Sequence of chain 1.C:
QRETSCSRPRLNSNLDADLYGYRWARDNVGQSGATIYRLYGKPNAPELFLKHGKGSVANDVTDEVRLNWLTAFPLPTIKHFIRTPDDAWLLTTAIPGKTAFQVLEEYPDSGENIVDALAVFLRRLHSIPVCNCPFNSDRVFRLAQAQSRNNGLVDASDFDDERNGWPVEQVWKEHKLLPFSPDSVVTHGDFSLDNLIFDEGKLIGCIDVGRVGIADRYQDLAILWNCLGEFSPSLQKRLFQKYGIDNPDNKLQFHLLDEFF

This protein binds this small molecule.
Small molecule (SMILES): CC(C)(C)n1nc(-c2cccc3ccccc23)c2c(N)ncnc21

Sequence of chain 1.D:
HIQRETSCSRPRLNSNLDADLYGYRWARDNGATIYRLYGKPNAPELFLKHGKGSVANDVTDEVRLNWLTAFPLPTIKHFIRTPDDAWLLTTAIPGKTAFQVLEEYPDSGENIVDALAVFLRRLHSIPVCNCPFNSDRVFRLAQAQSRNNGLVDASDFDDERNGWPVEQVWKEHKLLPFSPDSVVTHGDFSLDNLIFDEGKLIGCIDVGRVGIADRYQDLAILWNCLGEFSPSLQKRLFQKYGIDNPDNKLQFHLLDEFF

Binding-site contacts:
Ligand atom C6 contacts residue ILE216 of chain 1.D at 4.1 Å (hydrophobic).
Ligand atom CAR contacts residue ILE216 of chain 1.D at 3.8 Å (hydrophobic).
Ligand atom CAA contacts residue ILE41 of chain 1.D at 4.0 Å (hydrophobic).
Ligand atom NAW contacts residue ILE216 of chain 1.D at 4.0 Å.
Ligand atom N1 contacts residue ILE102 of chain 1.D at 2.9 Å (h-bond).
Ligand atom C6 contacts residue ILE102 of chain 1.D at 3.7 Å (hydrophobic).
Ligand atom CAK contacts residue GLN109 of chain 1.D at 3.9 Å.
Ligand atom N3 contacts residue PHE54 of chain 1.D at 3.6 Å.
Ligand atom N1 contacts residue PHE54 of chain 1.D at 4.0 Å.
Ligand atom CAG contacts residue ILE206 of chain 1.D at 4.1 Å (hydrophobic).
Ligand atom CAB contacts residue ILE41 of chain 1.D at 3.9 Å (hydrophobic).
Ligand atom C6 contacts residue PHE54 of chain 1.D at 3.7 Å (hydrophobic).
Ligand atom C4 contacts residue PHE54 of chain 1.D at 3.7 Å (hydrophobic).
Ligand atom CAC contacts residue LYS56 of chain 1.D at 4.1 Å.
Ligand atom C2 contacts residue ILE216 of chain 1.D at 3.8 Å (hydrophobic).
Ligand atom CAF contacts residue ASP32 of chain 1.D at 4.0 Å.
Ligand atom CAA contacts residue PHE54 of chain 1.D at 3.6 Å (hydrophobic).
Ligand atom N1 contacts residue ALA101 of chain 1.D at 3.7 Å.
Ligand atom CAC contacts residue ASP217 of chain 1.D at 3.4 Å.
Ligand atom CAE contacts residue GLN6 of chain 1.C at 3.1 Å.
Ligand atom CAI contacts residue ILE206 of chain 1.D at 3.8 Å (hydrophobic).
Ligand atom C4 contacts residue ILE216 of chain 1.D at 4.1 Å (hydrophobic).
Ligand atom C2 contacts residue ILE102 of chain 1.D at 3.8 Å (hydrophobic).
Ligand atom CAR contacts residue PHE54 of chain 1.D at 4.1 Å (hydrophobic).
Ligand atom NAO contacts residue ILE216 of chain 1.D at 3.9 Å.
Ligand atom C5 contacts residue PHE54 of chain 1.D at 3.6 Å (hydrophobic).
Ligand atom C5 contacts residue ILE216 of chain 1.D at 4.1 Å (hydrophobic).
Ligand atom N3 contacts residue ILE216 of chain 1.D at 3.9 Å.
Ligand atom C2 contacts residue PRO83 of chain 1.D at 3.7 Å (hydrophobic).
Ligand atom CAG contacts residue THR106 of chain 1.D at 4.0 Å.
Ligand atom C2 contacts residue PHE54 of chain 1.D at 3.8 Å (hydrophobic).
Ligand atom CAF contacts residue GLN6 of chain 1.C at 3.2 Å.
Ligand atom C2 contacts residue ALA101 of chain 1.D at 4.0 Å (hydrophobic).
Ligand atom CAL contacts residue PHE54 of chain 1.D at 3.9 Å (hydrophobic).
Ligand atom NAD contacts residue PHE54 of chain 1.D at 4.2 Å.
Ligand atom NAD contacts residue ILE102 of chain 1.D at 2.7 Å (h-bond).
Ligand atom CAG contacts residue GLY104 of chain 1.D at 3.9 Å.
Ligand atom CAJ contacts residue GLN6 of chain 1.C at 4.0 Å.
Ligand atom C2 contacts residue THR100 of chain 1.D at 3.7 Å.
Ligand atom N1 contacts residue ILE216 of chain 1.D at 3.9 Å.